Binding-site contacts:
Ligand atom C1 contacts residue ASP215 of chain 1.B at 4.2 Å.
Ligand atom O5 contacts residue ASN229 of chain 1.B at 2.4 Å (h-bond).
Ligand atom C6 contacts residue ASN229 of chain 1.B at 4.2 Å.
Ligand atom C7 contacts residue ASN229 of chain 1.B at 3.0 Å.
Ligand atom C6 contacts residue LYS227 of chain 1.B at 4.4 Å.
Ligand atom C5 contacts residue ASN229 of chain 1.B at 3.6 Å.
Ligand atom C1 contacts residue ASN229 of chain 1.B at 1.4 Å.
Ligand atom N2 contacts residue ASN229 of chain 1.B at 3.0 Å (h-bond).
Ligand atom C2 contacts residue ASN229 of chain 1.B at 2.6 Å.
Ligand atom C3 contacts residue ASN229 of chain 1.B at 3.8 Å.
Ligand atom C8 contacts residue ASN229 of chain 1.B at 4.3 Å.
Ligand atom N2 contacts residue ASP215 of chain 1.B at 4.4 Å.
Ligand atom O7 contacts residue ASN229 of chain 1.B at 2.7 Å (h-bond).
Ligand atom C4 contacts residue ASN229 of chain 1.B at 4.3 Å.
Ligand atom O6 contacts residue ASN229 of chain 1.B at 3.6 Å.
Ligand atom O6 contacts residue LYS227 of chain 1.B at 3.6 Å.
Ligand atom O6 contacts residue PHE228 of chain 1.B at 3.8 Å.

Sequence of chain 1.B:
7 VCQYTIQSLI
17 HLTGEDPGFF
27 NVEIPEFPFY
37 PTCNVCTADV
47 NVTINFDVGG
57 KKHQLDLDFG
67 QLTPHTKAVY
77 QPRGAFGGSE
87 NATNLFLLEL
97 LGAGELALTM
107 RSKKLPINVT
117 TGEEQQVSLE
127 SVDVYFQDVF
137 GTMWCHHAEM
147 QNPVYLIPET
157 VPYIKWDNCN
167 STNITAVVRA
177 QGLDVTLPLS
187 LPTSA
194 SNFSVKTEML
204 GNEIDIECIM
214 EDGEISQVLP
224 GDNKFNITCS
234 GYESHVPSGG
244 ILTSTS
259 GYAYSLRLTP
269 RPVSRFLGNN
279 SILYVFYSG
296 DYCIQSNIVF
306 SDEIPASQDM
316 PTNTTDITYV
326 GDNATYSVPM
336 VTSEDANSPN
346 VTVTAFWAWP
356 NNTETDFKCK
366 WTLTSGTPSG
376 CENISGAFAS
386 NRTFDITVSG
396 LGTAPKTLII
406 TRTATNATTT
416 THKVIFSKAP

The protein below binds the small molecule below.
Small molecule (SMILES): CC(=O)N[C@@H]1[C@@H](O)[C@H](O)[C@@H](CO)O[C@H]1O